Sequence of chain 2.B:
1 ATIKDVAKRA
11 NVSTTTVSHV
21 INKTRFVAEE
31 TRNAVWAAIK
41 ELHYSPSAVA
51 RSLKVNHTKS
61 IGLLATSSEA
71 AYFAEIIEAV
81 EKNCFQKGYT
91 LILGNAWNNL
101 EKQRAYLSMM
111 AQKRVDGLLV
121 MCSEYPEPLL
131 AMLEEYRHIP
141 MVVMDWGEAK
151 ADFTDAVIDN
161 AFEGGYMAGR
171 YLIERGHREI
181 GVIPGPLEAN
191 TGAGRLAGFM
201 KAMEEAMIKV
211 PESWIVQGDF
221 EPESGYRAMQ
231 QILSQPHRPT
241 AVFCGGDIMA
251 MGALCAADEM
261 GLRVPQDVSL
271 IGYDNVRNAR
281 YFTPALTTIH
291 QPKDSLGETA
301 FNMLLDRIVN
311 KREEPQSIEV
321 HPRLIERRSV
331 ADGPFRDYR

Binding-site contacts:
Ligand atom C7 contacts residue THR191 of chain 2.B at 4.1 Å.
Ligand atom N3 contacts residue ASP274 of chain 2.B at 4.3 Å.
Ligand atom C5 contacts residue PHE73 of chain 2.B at 4.5 Å (hydrophobic).
Ligand atom C4 contacts residue ASP274 of chain 2.B at 4.0 Å.
Ligand atom C6 contacts residue TYR72 of chain 2.B at 4.4 Å (hydrophobic).
Ligand atom C8 contacts residue TYR72 of chain 2.B at 3.6 Å (hydrophobic).
Ligand atom C8 contacts residue ARG195 of chain 2.B at 3.5 Å.
Ligand atom N1 contacts residue PHE220 of chain 2.B at 3.5 Å.
Ligand atom N7 contacts residue PHE220 of chain 2.B at 3.6 Å.
Ligand atom C5 contacts residue TYR72 of chain 2.B at 3.8 Å (hydrophobic).
Ligand atom N7 contacts residue TYR72 of chain 2.B at 3.8 Å.
Ligand atom C2 contacts residue PHE73 of chain 2.B at 3.9 Å (hydrophobic).
Ligand atom N7 contacts residue THR191 of chain 2.B at 2.8 Å (h-bond).
Ligand atom N9 contacts residue ARG195 of chain 2.B at 4.1 Å.
Ligand atom C4 contacts residue PHE220 of chain 2.B at 3.7 Å (hydrophobic).
Ligand atom N1 contacts residue PHE73 of chain 2.B at 3.4 Å.
Ligand atom N3 contacts residue TYR72 of chain 2.B at 3.4 Å.
Ligand atom C5 contacts residue THR191 of chain 2.B at 3.9 Å.
Ligand atom C5 contacts residue PHE220 of chain 2.B at 3.7 Å (hydrophobic).
Ligand atom C7 contacts residue SER123 of chain 2.B at 3.4 Å.
Ligand atom C6 contacts residue PHE220 of chain 2.B at 3.4 Å (hydrophobic).
Ligand atom C8 contacts residue PHE220 of chain 2.B at 3.9 Å (hydrophobic).
Ligand atom C7 contacts residue PHE73 of chain 2.B at 3.6 Å (hydrophobic).
Ligand atom C8 contacts residue ASP274 of chain 2.B at 3.8 Å.
Ligand atom N9 contacts residue TYR72 of chain 2.B at 3.3 Å.
Ligand atom C2 contacts residue TYR72 of chain 2.B at 4.2 Å (hydrophobic).
Ligand atom C6 contacts residue PHE73 of chain 2.B at 3.7 Å (hydrophobic).
Ligand atom N3 contacts residue PHE220 of chain 2.B at 3.9 Å.
Ligand atom N9 contacts residue PHE220 of chain 2.B at 4.0 Å.
Ligand atom C6 contacts residue THR191 of chain 2.B at 4.4 Å.
Ligand atom C8 contacts residue THR191 of chain 2.B at 3.5 Å.
Ligand atom N9 contacts residue ASP274 of chain 2.B at 2.9 Å (salt-bridge).
Ligand atom C4 contacts residue TYR72 of chain 2.B at 3.5 Å (hydrophobic).
Ligand atom C7 contacts residue PHE220 of chain 2.B at 3.6 Å (hydrophobic).
Ligand atom C2 contacts residue ALA70 of chain 2.B at 4.4 Å (hydrophobic).
Ligand atom C2 contacts residue PHE220 of chain 2.B at 3.5 Å (hydrophobic).

A protein and the small-molecule ligand that binds it are described below.
Small molecule (SMILES): Cc1ncnc2nc[nH]c12